Binding-site contacts:
Ligand atom C2 contacts residue ASP283 of chain 2.E at 3.8 Å.
Ligand atom C1 contacts residue LYS220 of chain 2.E at 4.0 Å.
Ligand atom O6 contacts residue TYR243 of chain 2.E at 4.0 Å.
Ligand atom C7 contacts residue SER252 of chain 2.E at 3.5 Å.
Ligand atom C7 contacts residue ASN225 of chain 2.E at 3.2 Å.
Ligand atom O4 contacts residue LYS220 of chain 2.E at 4.2 Å.
Ligand atom O6 contacts residue ASP283 of chain 2.E at 3.8 Å.
Ligand atom C4 contacts residue ASN225 of chain 2.E at 4.2 Å.
Ligand atom C5 contacts residue ASN225 of chain 2.E at 3.6 Å.
Ligand atom C3 contacts residue ASN225 of chain 2.E at 3.8 Å.
Ligand atom C4 contacts residue LYS220 of chain 2.E at 3.4 Å.
Ligand atom C6 contacts residue LYS220 of chain 2.E at 4.0 Å.
Ligand atom O7 contacts residue ASN225 of chain 2.E at 2.9 Å (h-bond).
Ligand atom C4 contacts residue MET223 of chain 2.E at 4.0 Å (hydrophobic).
Ligand atom C1 contacts residue LYS220 of chain 2.E at 4.2 Å.
Ligand atom C3 contacts residue MET223 of chain 2.E at 3.7 Å (hydrophobic).
Ligand atom C8 contacts residue SER252 of chain 2.E at 3.4 Å.
Ligand atom C8 contacts residue MET223 of chain 2.E at 3.3 Å (hydrophobic).
Ligand atom O7 contacts residue LYS220 of chain 2.E at 4.0 Å.
Ligand atom C2 contacts residue ASN225 of chain 2.E at 2.5 Å.
Ligand atom O4 contacts residue MET223 of chain 2.E at 3.7 Å.
Ligand atom O7 contacts residue MET223 of chain 2.E at 3.5 Å.
Ligand atom C5 contacts residue MET223 of chain 2.E at 4.0 Å (hydrophobic).
Ligand atom O3 contacts residue LYS220 of chain 2.E at 3.8 Å.
Ligand atom C7 contacts residue MET223 of chain 2.E at 3.6 Å (hydrophobic).
Ligand atom C8 contacts residue ARG251 of chain 2.E at 3.5 Å.
Ligand atom C7 contacts residue ARG251 of chain 2.E at 4.0 Å.
Ligand atom N2 contacts residue MET223 of chain 2.E at 3.8 Å.
Ligand atom C1 contacts residue ASN225 of chain 2.E at 1.4 Å.
Ligand atom O7 contacts residue ARG251 of chain 2.E at 4.3 Å.
Ligand atom O5 contacts residue LYS220 of chain 2.E at 3.4 Å.
Ligand atom N2 contacts residue ASN225 of chain 2.E at 3.0 Å (h-bond).
Ligand atom C2 contacts residue LYS220 of chain 2.E at 3.8 Å.
Ligand atom N2 contacts residue LYS220 of chain 2.E at 4.1 Å.
Ligand atom C5 contacts residue LYS220 of chain 2.E at 4.0 Å.
Ligand atom O3 contacts residue ASP283 of chain 2.E at 4.3 Å.
Ligand atom O5 contacts residue ASN225 of chain 2.E at 2.3 Å (h-bond).
Ligand atom C6 contacts residue ASP283 of chain 2.E at 3.8 Å.
Ligand atom C3 contacts residue LYS220 of chain 2.E at 4.1 Å.
Ligand atom O7 contacts residue SER252 of chain 2.E at 2.9 Å (h-bond).

Sequence of chain 2.E:
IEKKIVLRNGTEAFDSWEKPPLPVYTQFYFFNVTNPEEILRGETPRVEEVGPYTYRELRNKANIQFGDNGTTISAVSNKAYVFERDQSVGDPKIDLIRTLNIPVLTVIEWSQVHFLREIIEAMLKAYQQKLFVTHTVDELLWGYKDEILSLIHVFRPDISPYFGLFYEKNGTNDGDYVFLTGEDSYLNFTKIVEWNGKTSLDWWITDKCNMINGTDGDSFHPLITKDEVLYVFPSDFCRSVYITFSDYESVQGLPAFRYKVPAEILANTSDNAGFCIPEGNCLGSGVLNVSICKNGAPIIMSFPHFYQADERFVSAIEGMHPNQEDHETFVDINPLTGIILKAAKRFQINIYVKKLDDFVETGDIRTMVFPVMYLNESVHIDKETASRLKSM

The protein below binds the small molecule below.
Small molecule (SMILES): CC(=O)N[C@H]1[C@H](O[C@H]2[C@H](O)[C@@H](NC(C)=O)CO[C@@H]2CO)O[C@H](CO)[C@@H](O[C@@H]2O[C@H](CO)[C@@H](O)[C@H](O)[C@@H]2O)[C@@H]1O